This small molecule binds to this protein.
Small molecule (SMILES): CC(=O)O[C@H]1C(=O)[C@@]2(C)[C@H]([C@H](OC(=O)c3ccccc3)[C@]3(O)C[C@H](OC(=O)[C@H](O)[C@@H](NC(=O)c4ccccc4)c4ccccc4)C(C)=C1C3(C)C)[C@]1(OC(C)=O)CO[C@@H]1C[C@@H]2O

Binding-site contacts:
Ligand atom C25 contacts residue TA11 of chain 20.J at 0.0 Å.
Ligand atom C11 contacts residue TA11 of chain 20.J at 0.0 Å.
Ligand atom O02 contacts residue TA11 of chain 20.J at 0.0 Å (h-bond).
Ligand atom C22 contacts residue TA11 of chain 20.J at 0.0 Å.
Ligand atom O08 contacts residue TA11 of chain 20.J at 0.0 Å (h-bond).
Ligand atom O05 contacts residue TA11 of chain 20.J at 0.0 Å (h-bond).
Ligand atom O11 contacts residue TA11 of chain 20.J at 0.0 Å (h-bond).
Ligand atom C23 contacts residue TA11 of chain 20.J at 0.0 Å.
Ligand atom O04 contacts residue TA11 of chain 20.J at 0.0 Å (h-bond).
Ligand atom C02 contacts residue TA11 of chain 20.J at 0.0 Å.
Ligand atom O07 contacts residue TA11 of chain 20.J at 0.0 Å (h-bond).
Ligand atom C01 contacts residue TA11 of chain 20.J at 0.0 Å.
Ligand atom C15 contacts residue TA11 of chain 20.J at 0.0 Å.
Ligand atom C12 contacts residue TA11 of chain 20.J at 0.0 Å.
Ligand atom C10 contacts residue TA11 of chain 20.J at 0.0 Å.
Ligand atom C20 contacts residue TA11 of chain 20.J at 0.0 Å.
Ligand atom C18 contacts residue TA11 of chain 20.J at 0.0 Å.
Ligand atom C04 contacts residue TA11 of chain 20.J at 0.0 Å.
Ligand atom C17 contacts residue TA11 of chain 20.J at 0.0 Å.
Ligand atom C06 contacts residue TA11 of chain 20.J at 0.0 Å.
Ligand atom C03 contacts residue TA11 of chain 20.J at 0.0 Å.
Ligand atom C05 contacts residue TA11 of chain 20.J at 0.0 Å.
Ligand atom O03 contacts residue TA11 of chain 20.J at 0.0 Å (h-bond).
Ligand atom C16 contacts residue TA11 of chain 20.J at 0.0 Å.
Ligand atom C07 contacts residue TA11 of chain 20.J at 0.0 Å.
Ligand atom C26 contacts residue TA11 of chain 20.J at 0.0 Å.
Ligand atom O01 contacts residue TA11 of chain 20.J at 0.0 Å (h-bond).
Ligand atom C24 contacts residue TA11 of chain 20.J at 0.0 Å.
Ligand atom C21 contacts residue TA11 of chain 20.J at 0.0 Å.
Ligand atom C27 contacts residue TA11 of chain 20.J at 0.0 Å.
Ligand atom O12 contacts residue TA11 of chain 20.J at 0.0 Å (h-bond).
Ligand atom C09 contacts residue TA11 of chain 20.J at 0.0 Å.
Ligand atom O10 contacts residue TA11 of chain 20.J at 0.0 Å (h-bond).
Ligand atom O09 contacts residue TA11 of chain 20.J at 0.0 Å (h-bond).
Ligand atom O06 contacts residue TA11 of chain 20.J at 0.0 Å (h-bond).
Ligand atom C13 contacts residue TA11 of chain 20.J at 0.0 Å.
Ligand atom C14 contacts residue TA11 of chain 20.J at 0.0 Å.
Ligand atom C28 contacts residue TA11 of chain 20.J at 0.0 Å.
Ligand atom C08 contacts residue TA11 of chain 20.J at 0.0 Å.
Ligand atom C19 contacts residue TA11 of chain 20.J at 0.0 Å.

Sequence of chain 20.B:
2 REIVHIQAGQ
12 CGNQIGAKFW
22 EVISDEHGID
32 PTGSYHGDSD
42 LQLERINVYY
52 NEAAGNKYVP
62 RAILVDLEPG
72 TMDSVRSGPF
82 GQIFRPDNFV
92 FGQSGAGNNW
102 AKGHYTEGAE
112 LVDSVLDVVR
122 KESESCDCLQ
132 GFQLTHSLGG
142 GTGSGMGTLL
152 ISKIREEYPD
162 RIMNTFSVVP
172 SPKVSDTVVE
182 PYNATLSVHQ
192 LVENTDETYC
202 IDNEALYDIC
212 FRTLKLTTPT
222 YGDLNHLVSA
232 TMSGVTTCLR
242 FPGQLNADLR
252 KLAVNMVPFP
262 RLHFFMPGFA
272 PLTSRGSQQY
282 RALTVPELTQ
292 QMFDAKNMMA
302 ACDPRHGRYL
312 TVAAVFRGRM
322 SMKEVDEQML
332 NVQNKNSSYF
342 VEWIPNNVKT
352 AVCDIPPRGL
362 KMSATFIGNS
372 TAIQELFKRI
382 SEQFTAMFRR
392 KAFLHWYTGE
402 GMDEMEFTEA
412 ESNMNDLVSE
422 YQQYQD

Sequence of chain 1.B:
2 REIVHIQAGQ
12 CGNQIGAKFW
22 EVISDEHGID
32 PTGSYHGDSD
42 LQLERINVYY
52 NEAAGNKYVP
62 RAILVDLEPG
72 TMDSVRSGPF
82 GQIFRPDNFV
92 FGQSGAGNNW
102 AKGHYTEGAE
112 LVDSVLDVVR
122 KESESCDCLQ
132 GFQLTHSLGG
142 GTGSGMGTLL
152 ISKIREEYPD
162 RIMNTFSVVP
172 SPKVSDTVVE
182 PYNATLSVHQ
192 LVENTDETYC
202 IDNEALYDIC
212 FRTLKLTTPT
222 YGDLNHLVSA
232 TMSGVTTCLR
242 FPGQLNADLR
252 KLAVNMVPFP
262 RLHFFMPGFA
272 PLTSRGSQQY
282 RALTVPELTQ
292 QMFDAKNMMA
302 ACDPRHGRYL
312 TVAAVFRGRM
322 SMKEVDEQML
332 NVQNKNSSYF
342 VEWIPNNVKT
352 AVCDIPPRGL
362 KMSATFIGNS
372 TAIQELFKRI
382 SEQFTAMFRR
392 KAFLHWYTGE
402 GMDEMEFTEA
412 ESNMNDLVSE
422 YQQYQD